Sequence of chain 52.R:
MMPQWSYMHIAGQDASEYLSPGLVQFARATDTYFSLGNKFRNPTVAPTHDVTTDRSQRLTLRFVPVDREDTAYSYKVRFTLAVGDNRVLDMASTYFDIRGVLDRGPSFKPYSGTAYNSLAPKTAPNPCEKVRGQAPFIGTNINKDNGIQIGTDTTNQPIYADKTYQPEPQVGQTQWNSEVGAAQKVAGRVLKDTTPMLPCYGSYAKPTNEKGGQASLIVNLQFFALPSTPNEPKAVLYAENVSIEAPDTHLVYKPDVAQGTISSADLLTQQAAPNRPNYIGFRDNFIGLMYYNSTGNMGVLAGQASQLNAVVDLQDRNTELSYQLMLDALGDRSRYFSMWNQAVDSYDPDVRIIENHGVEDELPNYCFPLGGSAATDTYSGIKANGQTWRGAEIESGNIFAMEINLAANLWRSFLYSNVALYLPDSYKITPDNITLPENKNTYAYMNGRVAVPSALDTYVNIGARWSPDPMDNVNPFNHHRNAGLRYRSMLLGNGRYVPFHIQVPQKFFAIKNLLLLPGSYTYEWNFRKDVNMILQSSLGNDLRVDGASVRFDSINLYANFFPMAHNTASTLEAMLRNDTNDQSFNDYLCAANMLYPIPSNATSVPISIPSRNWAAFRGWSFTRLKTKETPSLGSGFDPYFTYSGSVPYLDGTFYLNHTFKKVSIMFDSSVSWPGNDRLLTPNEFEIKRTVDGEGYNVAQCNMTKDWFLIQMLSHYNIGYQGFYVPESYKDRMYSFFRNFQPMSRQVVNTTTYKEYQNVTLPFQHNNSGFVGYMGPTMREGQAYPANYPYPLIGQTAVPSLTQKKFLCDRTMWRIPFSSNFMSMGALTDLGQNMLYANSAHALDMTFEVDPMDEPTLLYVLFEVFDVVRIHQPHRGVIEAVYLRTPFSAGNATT

Sequence of chain 52.Q:
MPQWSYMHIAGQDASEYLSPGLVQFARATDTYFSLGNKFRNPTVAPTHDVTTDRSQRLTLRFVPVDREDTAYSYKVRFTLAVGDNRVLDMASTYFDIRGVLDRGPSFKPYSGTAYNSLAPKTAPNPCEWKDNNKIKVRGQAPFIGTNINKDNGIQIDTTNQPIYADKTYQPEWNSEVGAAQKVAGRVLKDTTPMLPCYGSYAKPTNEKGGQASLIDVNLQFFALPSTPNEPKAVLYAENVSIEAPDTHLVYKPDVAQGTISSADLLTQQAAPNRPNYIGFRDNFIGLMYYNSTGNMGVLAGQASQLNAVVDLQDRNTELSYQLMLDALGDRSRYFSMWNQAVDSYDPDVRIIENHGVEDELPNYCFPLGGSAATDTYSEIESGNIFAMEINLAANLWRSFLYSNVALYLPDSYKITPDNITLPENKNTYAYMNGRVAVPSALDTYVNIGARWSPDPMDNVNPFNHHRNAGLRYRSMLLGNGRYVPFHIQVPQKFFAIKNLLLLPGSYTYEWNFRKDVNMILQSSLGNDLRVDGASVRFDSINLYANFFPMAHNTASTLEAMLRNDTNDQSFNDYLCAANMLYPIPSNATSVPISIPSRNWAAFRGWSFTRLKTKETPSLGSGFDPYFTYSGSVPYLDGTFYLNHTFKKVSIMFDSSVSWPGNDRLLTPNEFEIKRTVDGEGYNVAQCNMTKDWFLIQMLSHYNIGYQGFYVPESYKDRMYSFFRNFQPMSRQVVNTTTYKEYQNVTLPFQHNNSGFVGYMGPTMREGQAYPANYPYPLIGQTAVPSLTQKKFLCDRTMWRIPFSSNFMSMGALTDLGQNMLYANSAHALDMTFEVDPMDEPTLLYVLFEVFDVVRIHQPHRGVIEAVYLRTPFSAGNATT

Binding-site contacts:
Ligand atom CG contacts residue ASN617 of chain 52.R at 3.7 Å.
Ligand atom ND1 contacts residue GLU894 of chain 52.R at 3.5 Å (salt-bridge).
Ligand atom CD contacts residue ASN617 of chain 52.R at 3.1 Å.
Ligand atom NE2 contacts residue GLU894 of chain 52.R at 4.2 Å.
Ligand atom CA contacts residue TYR619 of chain 52.R at 4.2 Å (hydrophobic).
Ligand atom CB contacts residue LEU620 of chain 52.R at 3.8 Å (hydrophobic).
Ligand atom C contacts residue ARG845 of chain 52.R at 4.1 Å.
Ligand atom C contacts residue ARG649 of chain 52.R at 3.9 Å.
Ligand atom CB contacts residue GLU894 of chain 52.R at 3.4 Å.
Ligand atom O contacts residue TYR619 of chain 52.R at 2.7 Å.
Ligand atom CD contacts residue ARG46 of chain 52.Q at 3.3 Å.
Ligand atom CB contacts residue CYS621 of chain 52.R at 3.5 Å (hydrophobic).
Ligand atom C contacts residue TYR619 of chain 52.R at 3.2 Å (hydrophobic).
Ligand atom N contacts residue CYS621 of chain 52.R at 3.0 Å (h-bond).
Ligand atom CE1 contacts residue GLU894 of chain 52.R at 4.1 Å.
Ligand atom ND1 contacts residue LEU348 of chain 52.R at 3.6 Å.
Ligand atom CA contacts residue TYR619 of chain 52.R at 4.1 Å (hydrophobic).
Ligand atom CA contacts residue CYS621 of chain 52.R at 3.2 Å (hydrophobic).
Ligand atom N contacts residue TYR619 of chain 52.R at 3.5 Å (h-bond).
Ligand atom CG contacts residue GLU894 of chain 52.R at 3.2 Å.
Ligand atom CD2 contacts residue GLU894 of chain 52.R at 3.7 Å.
Ligand atom CG contacts residue CYS621 of chain 52.R at 3.9 Å (hydrophobic).
Ligand atom CD2 contacts residue ARG845 of chain 52.R at 4.0 Å.
Ligand atom N contacts residue ASN617 of chain 52.R at 2.9 Å (h-bond).
Ligand atom CB contacts residue ARG649 of chain 52.R at 4.2 Å.
Ligand atom N contacts residue ARG649 of chain 52.R at 4.2 Å.
Ligand atom CD contacts residue CYS621 of chain 52.R at 3.5 Å (hydrophobic).
Ligand atom O contacts residue ALA857 of chain 52.R at 3.7 Å.
Ligand atom NE2 contacts residue ARG845 of chain 52.R at 4.0 Å.
Ligand atom O contacts residue ARG649 of chain 52.R at 3.3 Å (salt-bridge).
Ligand atom CB contacts residue TYR619 of chain 52.R at 4.0 Å (hydrophobic).
Ligand atom CG contacts residue ARG46 of chain 52.Q at 3.0 Å.
Ligand atom N contacts residue TYR619 of chain 52.R at 3.6 Å.
Ligand atom CE1 contacts residue LEU348 of chain 52.R at 3.5 Å (hydrophobic).
Ligand atom CA contacts residue ASN617 of chain 52.R at 4.1 Å.
Ligand atom CB contacts residue ARG649 of chain 52.R at 4.0 Å.
Ligand atom CB contacts residue PHE896 of chain 52.R at 4.0 Å (hydrophobic).
Ligand atom N contacts residue ASP618 of chain 52.R at 3.4 Å (salt-bridge).
Ligand atom CB contacts residue TYR619 of chain 52.R at 3.7 Å (hydrophobic).
Ligand atom CB contacts residue ALA857 of chain 52.R at 4.2 Å (hydrophobic).

The protein below binds the small molecule below.
Small molecule (SMILES): NC(N)=NCCC[C@H](NC(=O)[C@@H]1CCCN1)C(=O)N[C@H](C=O)Cc1cnc[nH]1